This small molecule binds to this protein.
Small molecule (SMILES): N[C@@H](CCS)C(=O)O

Binding-site contacts:
Ligand atom CG contacts residue SER340 of chain 1.A at 3.8 Å.
Ligand atom CA contacts residue ARG375 of chain 1.A at 4.4 Å.
Ligand atom CG contacts residue VAL339 of chain 1.A at 4.2 Å (hydrophobic).
Ligand atom C contacts residue GLN349 of chain 1.A at 4.0 Å.
Ligand atom CB contacts residue SER340 of chain 1.A at 4.4 Å.
Ligand atom CG contacts residue LLP211 of chain 1.A at 4.0 Å.
Ligand atom N contacts residue TYR114 of chain 1.A at 3.5 Å.
Ligand atom OXT contacts residue GLN349 of chain 1.A at 3.9 Å.
Ligand atom SD contacts residue TYR114 of chain 1.A at 3.2 Å (h-bond).
Ligand atom O contacts residue ARG375 of chain 1.A at 3.0 Å (salt-bridge).
Ligand atom SD contacts residue ARG61 of chain 1.B at 4.5 Å.
Ligand atom O contacts residue SER340 of chain 1.A at 2.8 Å (h-bond).
Ligand atom CA contacts residue LLP211 of chain 1.A at 3.4 Å.
Ligand atom CB contacts residue LLP211 of chain 1.A at 3.6 Å.
Ligand atom CG contacts residue TYR59 of chain 1.B at 3.6 Å (hydrophobic).
Ligand atom C contacts residue LEU341 of chain 1.A at 4.2 Å (hydrophobic).
Ligand atom OXT contacts residue ARG375 of chain 1.A at 2.7 Å (salt-bridge).
Ligand atom SD contacts residue TYR59 of chain 1.B at 3.3 Å.
Ligand atom N contacts residue LEU341 of chain 1.A at 3.8 Å.
Ligand atom CA contacts residue TYR114 of chain 1.A at 3.9 Å (hydrophobic).
Ligand atom CA contacts residue SER340 of chain 1.A at 4.1 Å.
Ligand atom SD contacts residue VAL339 of chain 1.A at 3.9 Å.
Ligand atom N contacts residue LLP211 of chain 1.A at 2.7 Å (h-bond).
Ligand atom N contacts residue ARG375 of chain 1.A at 4.4 Å.
Ligand atom C contacts residue ARG375 of chain 1.A at 3.3 Å.
Ligand atom OXT contacts residue TYR114 of chain 1.A at 4.3 Å.
Ligand atom OXT contacts residue ASN161 of chain 1.A at 4.4 Å.
Ligand atom CG contacts residue TYR114 of chain 1.A at 3.8 Å (hydrophobic).
Ligand atom O contacts residue GLN349 of chain 1.A at 3.1 Å (h-bond).
Ligand atom CB contacts residue TYR114 of chain 1.A at 3.2 Å (hydrophobic).
Ligand atom O contacts residue VAL339 of chain 1.A at 3.5 Å.
Ligand atom C contacts residue TYR114 of chain 1.A at 4.4 Å (hydrophobic).
Ligand atom CA contacts residue LEU341 of chain 1.A at 4.0 Å (hydrophobic).
Ligand atom C contacts residue SER340 of chain 1.A at 3.7 Å.

Sequence of chain 1.B:
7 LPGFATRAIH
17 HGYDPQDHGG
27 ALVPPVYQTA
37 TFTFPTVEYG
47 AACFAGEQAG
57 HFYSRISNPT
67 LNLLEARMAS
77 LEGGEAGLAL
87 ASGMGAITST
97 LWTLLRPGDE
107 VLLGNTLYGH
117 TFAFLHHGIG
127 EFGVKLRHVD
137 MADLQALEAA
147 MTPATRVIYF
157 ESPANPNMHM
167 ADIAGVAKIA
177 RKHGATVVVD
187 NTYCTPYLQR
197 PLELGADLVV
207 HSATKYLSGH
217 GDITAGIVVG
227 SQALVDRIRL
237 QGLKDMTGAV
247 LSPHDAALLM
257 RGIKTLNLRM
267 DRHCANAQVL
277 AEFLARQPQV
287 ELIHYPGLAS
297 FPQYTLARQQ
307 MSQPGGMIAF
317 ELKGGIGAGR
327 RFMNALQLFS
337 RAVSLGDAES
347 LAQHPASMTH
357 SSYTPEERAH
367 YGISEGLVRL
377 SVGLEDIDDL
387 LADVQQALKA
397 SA

Sequence of chain 1.A:
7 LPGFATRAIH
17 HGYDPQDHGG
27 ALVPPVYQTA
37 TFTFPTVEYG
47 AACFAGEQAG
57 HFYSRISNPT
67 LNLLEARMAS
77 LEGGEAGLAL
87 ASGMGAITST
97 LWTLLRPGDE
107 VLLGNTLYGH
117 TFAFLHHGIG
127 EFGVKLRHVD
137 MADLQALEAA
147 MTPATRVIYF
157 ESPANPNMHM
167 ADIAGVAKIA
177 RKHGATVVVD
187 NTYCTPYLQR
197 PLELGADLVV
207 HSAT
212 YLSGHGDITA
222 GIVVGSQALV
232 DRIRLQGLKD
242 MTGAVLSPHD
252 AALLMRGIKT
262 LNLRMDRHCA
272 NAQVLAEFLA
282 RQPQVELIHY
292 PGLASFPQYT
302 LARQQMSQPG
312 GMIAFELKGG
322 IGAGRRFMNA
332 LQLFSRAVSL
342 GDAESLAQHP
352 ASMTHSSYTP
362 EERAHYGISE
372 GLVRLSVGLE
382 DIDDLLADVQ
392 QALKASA